This protein binds this small molecule.
Small molecule (SMILES): Nc1ncnc2c1ncn2[C@@H]1O[C@H](COP(=O)(O)OP(=O)(O)OP(O)(O)=S)[C@@H](O)[C@H]1O

Sequence of chain 1.A:
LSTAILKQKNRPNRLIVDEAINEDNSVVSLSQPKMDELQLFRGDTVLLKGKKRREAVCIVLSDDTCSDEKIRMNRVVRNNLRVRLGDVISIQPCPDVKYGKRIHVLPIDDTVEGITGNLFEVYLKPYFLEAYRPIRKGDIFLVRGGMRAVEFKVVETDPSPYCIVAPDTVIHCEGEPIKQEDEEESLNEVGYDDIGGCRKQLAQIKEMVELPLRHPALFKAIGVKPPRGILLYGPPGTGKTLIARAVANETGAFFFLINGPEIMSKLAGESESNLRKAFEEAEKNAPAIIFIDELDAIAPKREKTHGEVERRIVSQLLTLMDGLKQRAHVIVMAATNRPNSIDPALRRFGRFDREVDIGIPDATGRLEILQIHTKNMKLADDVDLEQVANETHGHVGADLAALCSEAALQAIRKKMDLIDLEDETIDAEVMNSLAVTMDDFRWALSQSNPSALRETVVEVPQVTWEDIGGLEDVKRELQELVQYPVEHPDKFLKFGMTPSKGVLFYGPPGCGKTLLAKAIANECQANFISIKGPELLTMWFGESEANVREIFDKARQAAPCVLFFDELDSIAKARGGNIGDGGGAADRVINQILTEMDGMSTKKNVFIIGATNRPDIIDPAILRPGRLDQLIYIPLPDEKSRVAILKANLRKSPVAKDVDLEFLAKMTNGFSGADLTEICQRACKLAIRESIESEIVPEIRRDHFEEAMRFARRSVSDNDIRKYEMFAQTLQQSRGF

Binding-site contacts:
Ligand atom N3 contacts residue HIS399 of chain 1.B at 3.1 Å (h-bond).
Ligand atom S1G contacts residue PHE375 of chain 1.A at 3.7 Å.
Ligand atom O1B contacts residue LYS266 of chain 1.B at 3.0 Å (salt-bridge).
Ligand atom O2A contacts residue THR267 of chain 1.B at 3.0 Å (h-bond).
Ligand atom O2G contacts residue MG1 of chain 1.N at 2.3 Å.
Ligand atom O2G contacts residue THR267 of chain 1.B at 3.7 Å.
Ligand atom C2 contacts residue LEU268 of chain 1.B at 3.8 Å (hydrophobic).
Ligand atom O1B contacts residue MG1 of chain 1.N at 3.4 Å.
Ligand atom O1B contacts residue THR267 of chain 1.B at 3.0 Å (h-bond).
Ligand atom PG contacts residue MG1 of chain 1.N at 3.3 Å.
Ligand atom PB contacts residue GLY263 of chain 1.B at 3.6 Å.
Ligand atom O2B contacts residue GLY263 of chain 1.B at 3.3 Å (h-bond).
Ligand atom PB contacts residue GLY265 of chain 1.B at 3.5 Å.
Ligand atom O2A contacts residue LYS266 of chain 1.B at 3.5 Å (salt-bridge).
Ligand atom C8 contacts residue GLY265 of chain 1.B at 3.5 Å.
Ligand atom O2A contacts residue GLY265 of chain 1.B at 3.1 Å.
Ligand atom O3B contacts residue GLY263 of chain 1.B at 2.9 Å (h-bond).
Ligand atom N3 contacts residue LEU268 of chain 1.B at 3.7 Å.
Ligand atom N7 contacts residue GLY265 of chain 1.B at 3.5 Å.
Ligand atom PB contacts residue LYS266 of chain 1.B at 3.3 Å.
Ligand atom N1 contacts residue GLY222 of chain 1.B at 3.8 Å.
Ligand atom O3A contacts residue GLY265 of chain 1.B at 3.3 Å (h-bond).
Ligand atom C8 contacts residue GLY423 of chain 1.B at 3.7 Å.
Ligand atom C8 contacts residue GLY263 of chain 1.B at 3.8 Å.
Ligand atom PA contacts residue GLY265 of chain 1.B at 3.8 Å.
Ligand atom N6 contacts residue ILE395 of chain 1.B at 3.7 Å.
Ligand atom N6 contacts residue GLY222 of chain 1.B at 2.8 Å (h-bond).
Ligand atom C8 contacts residue THR264 of chain 1.B at 3.6 Å.
Ligand atom O4' contacts residue ALA424 of chain 1.B at 3.6 Å (h-bond).
Ligand atom N7 contacts residue GLY423 of chain 1.B at 3.8 Å.
Ligand atom O2B contacts residue THR264 of chain 1.B at 2.9 Å (h-bond).
Ligand atom O1B contacts residue GLY265 of chain 1.B at 3.7 Å.
Ligand atom O2B contacts residue LYS266 of chain 1.B at 2.7 Å (salt-bridge).
Ligand atom O3G contacts residue MG1 of chain 1.N at 3.2 Å.
Ligand atom C4 contacts residue LEU268 of chain 1.B at 3.7 Å (hydrophobic).
Ligand atom N7 contacts residue THR264 of chain 1.B at 2.9 Å (h-bond).
Ligand atom O2A contacts residue LEU268 of chain 1.B at 3.3 Å (h-bond).
Ligand atom O3A contacts residue GLY263 of chain 1.B at 3.5 Å.
Ligand atom O2B contacts residue GLY265 of chain 1.B at 2.4 Å (h-bond).
Ligand atom C2 contacts residue HIS399 of chain 1.B at 3.7 Å.

Sequence of chain 1.B:
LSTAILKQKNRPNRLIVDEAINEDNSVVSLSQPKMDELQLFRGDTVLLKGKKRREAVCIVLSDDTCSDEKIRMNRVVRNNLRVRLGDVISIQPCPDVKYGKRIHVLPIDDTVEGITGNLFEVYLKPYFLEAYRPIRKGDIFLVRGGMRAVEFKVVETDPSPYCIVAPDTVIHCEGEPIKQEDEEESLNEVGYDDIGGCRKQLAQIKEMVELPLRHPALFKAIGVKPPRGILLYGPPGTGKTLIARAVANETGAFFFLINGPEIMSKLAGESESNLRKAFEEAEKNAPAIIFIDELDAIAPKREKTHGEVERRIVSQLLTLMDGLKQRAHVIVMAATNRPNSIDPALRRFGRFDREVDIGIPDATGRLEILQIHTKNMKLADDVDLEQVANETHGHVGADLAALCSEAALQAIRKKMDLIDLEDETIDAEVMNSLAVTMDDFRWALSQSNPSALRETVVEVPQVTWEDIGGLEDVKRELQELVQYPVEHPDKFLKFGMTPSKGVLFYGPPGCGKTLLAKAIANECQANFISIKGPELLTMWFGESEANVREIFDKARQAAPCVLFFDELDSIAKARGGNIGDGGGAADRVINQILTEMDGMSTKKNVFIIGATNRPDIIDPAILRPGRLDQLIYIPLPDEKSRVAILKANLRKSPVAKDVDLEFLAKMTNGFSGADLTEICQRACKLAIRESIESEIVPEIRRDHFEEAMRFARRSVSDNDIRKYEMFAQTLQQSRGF